Sequence of chain 1.C:
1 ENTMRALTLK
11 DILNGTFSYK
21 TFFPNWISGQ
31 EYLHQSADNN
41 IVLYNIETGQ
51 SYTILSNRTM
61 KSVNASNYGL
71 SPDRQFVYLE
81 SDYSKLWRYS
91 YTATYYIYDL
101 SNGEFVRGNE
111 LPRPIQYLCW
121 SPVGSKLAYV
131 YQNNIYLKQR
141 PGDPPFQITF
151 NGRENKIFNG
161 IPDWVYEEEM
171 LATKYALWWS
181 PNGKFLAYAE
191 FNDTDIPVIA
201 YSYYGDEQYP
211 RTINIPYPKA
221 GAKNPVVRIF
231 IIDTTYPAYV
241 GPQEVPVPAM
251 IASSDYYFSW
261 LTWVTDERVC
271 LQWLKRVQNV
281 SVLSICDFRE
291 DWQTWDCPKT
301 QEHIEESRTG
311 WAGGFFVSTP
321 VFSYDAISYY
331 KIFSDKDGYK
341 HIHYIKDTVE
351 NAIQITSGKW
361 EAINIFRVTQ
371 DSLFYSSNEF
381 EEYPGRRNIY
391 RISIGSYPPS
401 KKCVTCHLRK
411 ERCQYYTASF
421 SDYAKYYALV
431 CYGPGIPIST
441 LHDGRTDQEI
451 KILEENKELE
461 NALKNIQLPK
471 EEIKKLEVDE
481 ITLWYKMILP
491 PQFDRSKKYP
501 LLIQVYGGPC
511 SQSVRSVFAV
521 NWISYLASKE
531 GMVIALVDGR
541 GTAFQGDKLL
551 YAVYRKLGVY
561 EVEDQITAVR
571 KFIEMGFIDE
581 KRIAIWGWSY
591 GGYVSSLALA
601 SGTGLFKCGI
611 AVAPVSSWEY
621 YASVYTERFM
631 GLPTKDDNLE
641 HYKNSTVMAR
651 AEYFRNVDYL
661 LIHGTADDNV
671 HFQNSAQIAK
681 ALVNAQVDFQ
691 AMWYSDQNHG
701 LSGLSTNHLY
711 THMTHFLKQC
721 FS

A protein and the small-molecule ligand that binds it are described below.
Small molecule (SMILES): CC(=O)N[C@@H]1[C@@H](O)[C@H](O)[C@@H](CO)O[C@H]1O

Binding-site contacts:
Ligand atom O7 contacts residue ASN279 of chain 1.C at 3.6 Å.
Ligand atom C5 contacts residue ASN279 of chain 1.C at 3.6 Å.
Ligand atom O6 contacts residue VAL277 of chain 1.C at 3.8 Å.
Ligand atom C3 contacts residue ASN279 of chain 1.C at 3.8 Å.
Ligand atom O7 contacts residue ARG308 of chain 1.C at 3.5 Å.
Ligand atom N2 contacts residue ASN279 of chain 1.C at 3.0 Å (h-bond).
Ligand atom O6 contacts residue ASP637 of chain 1.C at 4.0 Å.
Ligand atom C8 contacts residue VAL280 of chain 1.C at 4.0 Å (hydrophobic).
Ligand atom C7 contacts residue ASN279 of chain 1.C at 3.6 Å.
Ligand atom C7 contacts residue SER307 of chain 1.C at 4.2 Å.
Ligand atom C2 contacts residue ASN279 of chain 1.C at 2.5 Å.
Ligand atom O7 contacts residue SER307 of chain 1.C at 3.4 Å (h-bond).
Ligand atom O5 contacts residue TYR554 of chain 1.C at 4.5 Å.
Ligand atom C5 contacts residue VAL277 of chain 1.C at 4.3 Å (hydrophobic).
Ligand atom C1 contacts residue ASN279 of chain 1.C at 1.4 Å.
Ligand atom O5 contacts residue VAL277 of chain 1.C at 3.8 Å.
Ligand atom C1 contacts residue VAL277 of chain 1.C at 4.0 Å (hydrophobic).
Ligand atom C8 contacts residue GLU306 of chain 1.C at 3.8 Å.
Ligand atom O5 contacts residue ASN279 of chain 1.C at 2.3 Å (h-bond).
Ligand atom C4 contacts residue ASN279 of chain 1.C at 4.2 Å.
Ligand atom O6 contacts residue ARG555 of chain 1.C at 3.8 Å.